Sequence of chain 1.H:
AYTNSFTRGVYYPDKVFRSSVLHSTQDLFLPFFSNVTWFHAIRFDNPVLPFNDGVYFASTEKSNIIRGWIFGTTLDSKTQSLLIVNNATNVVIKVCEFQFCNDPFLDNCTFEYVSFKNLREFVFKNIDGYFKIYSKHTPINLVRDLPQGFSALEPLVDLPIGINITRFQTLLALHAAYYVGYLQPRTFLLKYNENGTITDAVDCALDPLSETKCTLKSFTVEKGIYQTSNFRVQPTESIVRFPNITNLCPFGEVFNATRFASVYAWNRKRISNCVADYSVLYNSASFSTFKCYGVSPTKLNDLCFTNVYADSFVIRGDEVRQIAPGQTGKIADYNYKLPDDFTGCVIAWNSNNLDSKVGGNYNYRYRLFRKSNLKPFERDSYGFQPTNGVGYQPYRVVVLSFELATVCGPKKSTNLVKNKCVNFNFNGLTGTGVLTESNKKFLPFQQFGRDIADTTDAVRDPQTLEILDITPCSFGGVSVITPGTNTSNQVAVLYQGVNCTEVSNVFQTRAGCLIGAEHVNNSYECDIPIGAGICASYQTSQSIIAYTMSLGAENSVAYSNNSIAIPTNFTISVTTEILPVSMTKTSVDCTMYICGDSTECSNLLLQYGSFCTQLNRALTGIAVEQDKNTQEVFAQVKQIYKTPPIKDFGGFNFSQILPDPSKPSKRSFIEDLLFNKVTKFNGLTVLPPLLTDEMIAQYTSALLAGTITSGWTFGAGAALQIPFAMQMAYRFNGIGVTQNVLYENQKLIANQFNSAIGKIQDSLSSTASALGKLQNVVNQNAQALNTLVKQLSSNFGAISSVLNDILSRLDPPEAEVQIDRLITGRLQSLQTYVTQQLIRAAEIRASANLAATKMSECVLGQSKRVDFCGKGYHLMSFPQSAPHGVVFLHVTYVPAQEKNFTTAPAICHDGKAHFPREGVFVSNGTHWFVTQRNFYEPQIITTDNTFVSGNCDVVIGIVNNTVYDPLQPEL

This small molecule binds to this protein.
Small molecule (SMILES): CC(=O)N[C@H]1[C@H](O[C@H]2[C@H](O)[C@@H](NC(C)=O)CO[C@@H]2CO)O[C@H](CO)[C@@H](O)[C@@H]1O

Binding-site contacts:
Ligand atom O6 contacts residue GLN808 of chain 1.H at 2.3 Å (h-bond).
Ligand atom C5 contacts residue GLN808 of chain 1.H at 3.7 Å.
Ligand atom C5 contacts residue SER807 of chain 1.H at 3.5 Å.
Ligand atom O7 contacts residue ASN805 of chain 1.H at 3.4 Å (h-bond).
Ligand atom C6 contacts residue GLN808 of chain 1.H at 3.4 Å.
Ligand atom C2 contacts residue SER807 of chain 1.H at 4.4 Å.
Ligand atom C4 contacts residue ASN805 of chain 1.H at 4.2 Å.
Ligand atom C1 contacts residue SER807 of chain 1.H at 3.1 Å.
Ligand atom C1 contacts residue GLN808 of chain 1.H at 4.4 Å.
Ligand atom C3 contacts residue ASN805 of chain 1.H at 3.8 Å.
Ligand atom C2 contacts residue ASN805 of chain 1.H at 2.5 Å.
Ligand atom O5 contacts residue ASN805 of chain 1.H at 2.3 Å (h-bond).
Ligand atom O5 contacts residue GLN808 of chain 1.H at 3.5 Å (h-bond).
Ligand atom C1 contacts residue ASN805 of chain 1.H at 1.4 Å.
Ligand atom C6 contacts residue SER807 of chain 1.H at 4.2 Å.
Ligand atom C7 contacts residue ASN805 of chain 1.H at 3.4 Å.
Ligand atom N2 contacts residue ASN805 of chain 1.H at 3.0 Å (h-bond).
Ligand atom O6 contacts residue SER807 of chain 1.H at 3.8 Å.
Ligand atom O5 contacts residue SER807 of chain 1.H at 3.3 Å (h-bond).
Ligand atom C5 contacts residue ASN805 of chain 1.H at 3.6 Å.